A protein and the small-molecule ligand that binds it are described below.
Small molecule (SMILES): CC(=O)N[C@@H]1[C@@H](O)[C@H](O)[C@@H](CO)O[C@H]1O

Sequence of chain 1.A:
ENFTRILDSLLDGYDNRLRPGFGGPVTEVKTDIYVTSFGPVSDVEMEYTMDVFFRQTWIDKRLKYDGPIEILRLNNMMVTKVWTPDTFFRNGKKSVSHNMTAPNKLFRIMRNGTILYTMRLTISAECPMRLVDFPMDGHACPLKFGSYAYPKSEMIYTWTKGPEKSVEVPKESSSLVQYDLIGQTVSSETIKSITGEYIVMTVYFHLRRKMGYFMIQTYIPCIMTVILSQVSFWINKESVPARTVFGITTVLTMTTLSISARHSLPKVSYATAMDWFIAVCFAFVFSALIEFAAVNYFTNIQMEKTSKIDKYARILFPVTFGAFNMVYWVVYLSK

Binding-site contacts:
Ligand atom O6 contacts residue MET155 of chain 1.A at 4.3 Å.
Ligand atom C2 contacts residue THR159 of chain 1.A at 3.9 Å.
Ligand atom C5 contacts residue ASN157 of chain 1.A at 3.7 Å.
Ligand atom C8 contacts residue ILE104 of chain 1.A at 3.7 Å (hydrophobic).
Ligand atom C1 contacts residue ASN157 of chain 1.A at 1.4 Å.
Ligand atom C3 contacts residue THR159 of chain 1.A at 4.2 Å.
Ligand atom C7 contacts residue THR159 of chain 1.A at 4.4 Å.
Ligand atom N2 contacts residue ASN157 of chain 1.A at 2.9 Å (h-bond).
Ligand atom C1 contacts residue THR159 of chain 1.A at 3.7 Å.
Ligand atom C4 contacts residue ASN157 of chain 1.A at 4.2 Å.
Ligand atom O5 contacts residue MET155 of chain 1.A at 4.3 Å.
Ligand atom N2 contacts residue THR159 of chain 1.A at 3.4 Å (h-bond).
Ligand atom C6 contacts residue MET155 of chain 1.A at 4.2 Å (hydrophobic).
Ligand atom C7 contacts residue ASN157 of chain 1.A at 3.4 Å.
Ligand atom C2 contacts residue ASN157 of chain 1.A at 2.5 Å.
Ligand atom O7 contacts residue ASN157 of chain 1.A at 3.5 Å (h-bond).
Ligand atom C3 contacts residue ASN157 of chain 1.A at 3.8 Å.
Ligand atom C5 contacts residue MET155 of chain 1.A at 3.7 Å (hydrophobic).
Ligand atom C8 contacts residue ASN157 of chain 1.A at 4.5 Å.
Ligand atom O5 contacts residue ASN157 of chain 1.A at 2.4 Å (h-bond).